Binding-site contacts:
Ligand atom CB contacts residue ALA231 of chain 1.A at 3.3 Å (hydrophobic).
Ligand atom O contacts residue MET120 of chain 1.A at 3.6 Å.
Ligand atom O contacts residue HIS224 of chain 1.A at 3.4 Å.
Ligand atom N contacts residue GLY71 of chain 1.A at 3.3 Å (h-bond).
Ligand atom N contacts residue SER70 of chain 1.A at 3.5 Å (h-bond).
Ligand atom O contacts residue GLY228 of chain 1.A at 3.5 Å (h-bond).
Ligand atom CD1 contacts residue GLY177 of chain 1.A at 3.3 Å.
Ligand atom CA contacts residue HIS224 of chain 1.A at 3.6 Å.
Ligand atom O contacts residue MET120 of chain 1.A at 3.2 Å.
Ligand atom C contacts residue GLY71 of chain 1.A at 3.4 Å.
Ligand atom CD1 contacts residue THR178 of chain 1.A at 3.1 Å.
Ligand atom C contacts residue SER70 of chain 1.A at 3.6 Å.
Ligand atom OD2 contacts residue SER70 of chain 1.A at 3.1 Å (h-bond).
Ligand atom CG1 contacts residue GLN143 of chain 1.A at 3.6 Å.
Ligand atom N contacts residue ASN72 of chain 1.A at 3.5 Å (h-bond).
Ligand atom CA contacts residue HIS224 of chain 1.A at 3.5 Å.
Ligand atom CA contacts residue MET120 of chain 1.A at 3.7 Å (hydrophobic).
Ligand atom CB contacts residue HIS224 of chain 1.A at 3.5 Å.
Ligand atom C contacts residue HIS224 of chain 1.A at 3.5 Å.
Ligand atom N contacts residue ALA231 of chain 1.A at 2.9 Å (h-bond).
Ligand atom CD contacts residue PRO223 of chain 1.A at 3.7 Å (hydrophobic).
Ligand atom CD1 contacts residue GLN227 of chain 1.A at 3.8 Å.
Ligand atom OE1 contacts residue PRO223 of chain 1.A at 3.5 Å.
Ligand atom CA contacts residue ALA231 of chain 1.A at 3.6 Å (hydrophobic).
Ligand atom C contacts residue ALA231 of chain 1.A at 3.5 Å (hydrophobic).
Ligand atom CA contacts residue SER70 of chain 1.A at 3.1 Å.
Ligand atom CB contacts residue MET120 of chain 1.A at 3.3 Å (hydrophobic).
Ligand atom CG contacts residue PRO223 of chain 1.A at 3.7 Å (hydrophobic).
Ligand atom N contacts residue HIS224 of chain 1.A at 2.7 Å (h-bond).
Ligand atom CE1 contacts residue LYS225 of chain 1.A at 3.6 Å.
Ligand atom CD1 contacts residue HIS224 of chain 1.A at 3.6 Å.
Ligand atom CZ contacts residue GLN227 of chain 1.A at 3.5 Å.
Ligand atom O contacts residue GLY230 of chain 1.A at 3.6 Å.
Ligand atom O contacts residue GLY71 of chain 1.A at 3.6 Å.
Ligand atom CD1 contacts residue PHE144 of chain 1.A at 3.7 Å (hydrophobic).
Ligand atom CE1 contacts residue GLN227 of chain 1.A at 3.4 Å.
Ligand atom CA contacts residue ALA231 of chain 1.A at 3.7 Å (hydrophobic).
Ligand atom N contacts residue GLY71 of chain 1.A at 3.2 Å.
Ligand atom C contacts residue MET120 of chain 1.A at 3.5 Å (hydrophobic).
Ligand atom N contacts residue SER70 of chain 1.A at 3.2 Å (h-bond).

Sequence of chain 1.A:
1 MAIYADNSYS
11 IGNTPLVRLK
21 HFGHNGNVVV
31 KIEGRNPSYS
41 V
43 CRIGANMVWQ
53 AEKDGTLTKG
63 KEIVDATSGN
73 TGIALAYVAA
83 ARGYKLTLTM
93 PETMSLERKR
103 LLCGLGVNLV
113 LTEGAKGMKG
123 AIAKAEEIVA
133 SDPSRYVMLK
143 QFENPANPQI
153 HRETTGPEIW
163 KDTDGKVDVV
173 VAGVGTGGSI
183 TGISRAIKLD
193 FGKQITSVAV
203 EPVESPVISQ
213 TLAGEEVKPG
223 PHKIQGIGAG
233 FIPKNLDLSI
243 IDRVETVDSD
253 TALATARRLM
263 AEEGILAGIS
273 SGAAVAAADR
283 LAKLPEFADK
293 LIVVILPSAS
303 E

A protein and the small-molecule ligand that binds it are described below.
Small molecule (SMILES): CC[C@H](C)[C@H](N)C(=O)NCC(=O)N[C@@H](CC(=O)O)C(=O)NCC(=O)N[C@@H](C)C(=O)N[C@@H](CCC(=O)O)C(=O)N[C@@H](Cc1ccccc1)C(=O)N[C@H](C=O)[C@@H](C)O